Binding-site contacts:
Ligand atom N3' contacts residue MET428 of chain 4.A at 3.3 Å (h-bond).
Ligand atom C5' contacts residue MET428 of chain 4.A at 3.5 Å (hydrophobic).
Ligand atom CM4 contacts residue PRO34 of chain 1.A at 3.2 Å (hydrophobic).
Ligand atom O1A contacts residue GLY454 of chain 4.A at 3.0 Å (h-bond).
Ligand atom O2B contacts residue GLN402 of chain 4.A at 2.8 Å (h-bond).
Ligand atom PA contacts residue MG1 of chain 4.B at 3.3 Å.
Ligand atom C5 contacts residue MET428 of chain 4.A at 3.6 Å (hydrophobic).
Ligand atom N4' contacts residue GLY426 of chain 4.A at 2.9 Å (h-bond).
Ligand atom S1 contacts residue F501 of chain 4.F at 3.4 Å.
Ligand atom O2A contacts residue GLY454 of chain 4.A at 3.6 Å (h-bond).
Ligand atom C6' contacts residue GLU59 of chain 1.A at 3.4 Å.
Ligand atom O3B contacts residue HIS482 of chain 4.A at 3.1 Å (h-bond).
Ligand atom CM2 contacts residue ASN89 of chain 1.A at 3.4 Å.
Ligand atom N3 contacts residue F501 of chain 4.F at 3.3 Å.
Ligand atom C4' contacts residue MET428 of chain 4.A at 3.5 Å (hydrophobic).
Ligand atom O2B contacts residue GLY484 of chain 4.A at 3.2 Å (h-bond).
Ligand atom S1 contacts residue GLY401 of chain 4.A at 3.5 Å.
Ligand atom S1 contacts residue VAL400 of chain 4.A at 3.2 Å (h-bond).
Ligand atom N4' contacts residue GLN122 of chain 1.A at 3.1 Å (h-bond).
Ligand atom PB contacts residue MG1 of chain 4.B at 3.3 Å.
Ligand atom N3' contacts residue PRO85 of chain 1.A at 3.5 Å.
Ligand atom O1A contacts residue MG1 of chain 4.B at 2.1 Å.
Ligand atom N4' contacts residue F501 of chain 4.F at 3.3 Å (h-bond).
Ligand atom O1B contacts residue HIS403 of chain 4.A at 3.0 Å (h-bond).
Ligand atom C7' contacts residue F501 of chain 4.F at 3.4 Å.
Ligand atom C6 contacts residue LEU483 of chain 4.A at 3.6 Å (hydrophobic).
Ligand atom N1' contacts residue GLU59 of chain 1.A at 2.8 Å (salt-bridge).
Ligand atom C7 contacts residue VAL400 of chain 4.A at 3.3 Å (hydrophobic).
Ligand atom O7 contacts residue LEU483 of chain 4.A at 3.4 Å.
Ligand atom O1B contacts residue GLN402 of chain 4.A at 3.3 Å (h-bond).
Ligand atom O2B contacts residue GLY401 of chain 4.A at 3.4 Å.
Ligand atom O3B contacts residue ASN480 of chain 4.A at 3.0 Å (h-bond).
Ligand atom O3B contacts residue GLY484 of chain 4.A at 2.8 Å (h-bond).
Ligand atom O2B contacts residue MET485 of chain 4.A at 3.0 Å (h-bond).
Ligand atom O1A contacts residue HIS482 of chain 4.A at 3.1 Å (h-bond).
Ligand atom O3A contacts residue HIS403 of chain 4.A at 3.0 Å (h-bond).
Ligand atom C4 contacts residue MET428 of chain 4.A at 3.4 Å (hydrophobic).
Ligand atom O3B contacts residue MG1 of chain 4.B at 2.1 Å.
Ligand atom O1A contacts residue ASP453 of chain 4.A at 2.8 Å (salt-bridge).
Ligand atom O2A contacts residue SER455 of chain 4.A at 2.6 Å (h-bond).

Sequence of chain 1.A:
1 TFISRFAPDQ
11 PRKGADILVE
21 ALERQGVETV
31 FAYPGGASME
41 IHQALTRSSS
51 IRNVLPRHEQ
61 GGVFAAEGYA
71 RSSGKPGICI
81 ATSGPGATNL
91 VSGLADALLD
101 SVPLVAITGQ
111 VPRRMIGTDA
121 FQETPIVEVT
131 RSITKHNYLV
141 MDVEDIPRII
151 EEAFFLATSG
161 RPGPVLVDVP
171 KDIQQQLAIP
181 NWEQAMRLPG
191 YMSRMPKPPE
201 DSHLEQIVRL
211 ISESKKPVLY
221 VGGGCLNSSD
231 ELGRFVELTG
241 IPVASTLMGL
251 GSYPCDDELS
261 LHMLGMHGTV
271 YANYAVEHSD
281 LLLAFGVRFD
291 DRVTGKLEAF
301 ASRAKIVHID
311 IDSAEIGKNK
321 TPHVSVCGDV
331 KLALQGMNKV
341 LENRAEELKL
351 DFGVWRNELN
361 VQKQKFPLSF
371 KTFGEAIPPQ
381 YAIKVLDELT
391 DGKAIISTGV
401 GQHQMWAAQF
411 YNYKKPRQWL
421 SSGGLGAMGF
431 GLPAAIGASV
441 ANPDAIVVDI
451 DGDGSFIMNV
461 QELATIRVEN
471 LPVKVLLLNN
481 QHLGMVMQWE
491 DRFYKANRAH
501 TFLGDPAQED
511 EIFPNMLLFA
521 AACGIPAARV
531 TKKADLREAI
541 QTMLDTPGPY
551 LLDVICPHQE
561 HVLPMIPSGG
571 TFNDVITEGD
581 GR

Sequence of chain 4.A:
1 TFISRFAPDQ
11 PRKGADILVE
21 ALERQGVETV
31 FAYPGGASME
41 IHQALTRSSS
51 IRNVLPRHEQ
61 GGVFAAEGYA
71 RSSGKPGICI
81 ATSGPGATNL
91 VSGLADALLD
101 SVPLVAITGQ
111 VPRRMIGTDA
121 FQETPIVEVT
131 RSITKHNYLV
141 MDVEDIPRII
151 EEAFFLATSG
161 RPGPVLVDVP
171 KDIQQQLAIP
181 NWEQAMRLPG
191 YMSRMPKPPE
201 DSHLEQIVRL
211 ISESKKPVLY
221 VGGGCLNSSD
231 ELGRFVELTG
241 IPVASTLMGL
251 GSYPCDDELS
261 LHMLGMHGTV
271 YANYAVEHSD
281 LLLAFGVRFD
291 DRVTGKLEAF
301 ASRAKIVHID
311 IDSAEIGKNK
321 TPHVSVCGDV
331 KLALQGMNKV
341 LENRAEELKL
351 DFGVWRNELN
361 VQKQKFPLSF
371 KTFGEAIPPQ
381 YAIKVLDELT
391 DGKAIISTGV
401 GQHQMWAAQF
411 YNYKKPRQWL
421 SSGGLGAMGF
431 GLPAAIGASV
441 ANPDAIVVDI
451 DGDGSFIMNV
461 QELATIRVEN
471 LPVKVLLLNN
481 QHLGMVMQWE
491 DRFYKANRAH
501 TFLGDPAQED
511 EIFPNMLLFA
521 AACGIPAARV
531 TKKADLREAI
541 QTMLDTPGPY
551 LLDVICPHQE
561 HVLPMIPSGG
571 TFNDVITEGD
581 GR

The protein below binds the small molecule below.
Small molecule (SMILES): C/C(NCc1cnc(C)nc1N)=C(/S)CCO[P](=O)([O-])O[P](=O)([O-])O